Sequence of chain 1.B:
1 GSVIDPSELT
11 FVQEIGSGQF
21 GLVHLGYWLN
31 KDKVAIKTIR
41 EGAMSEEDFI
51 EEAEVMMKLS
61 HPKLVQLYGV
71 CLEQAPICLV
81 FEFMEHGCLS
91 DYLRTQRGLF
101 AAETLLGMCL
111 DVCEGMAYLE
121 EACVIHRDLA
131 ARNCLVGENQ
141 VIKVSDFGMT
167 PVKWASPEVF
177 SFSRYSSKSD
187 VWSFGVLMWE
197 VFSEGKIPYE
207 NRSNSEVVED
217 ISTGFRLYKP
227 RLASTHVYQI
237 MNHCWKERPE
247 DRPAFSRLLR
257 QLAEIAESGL

This protein binds this small molecule.
Small molecule (SMILES): COc1ccc2nc(Nc3cc(C(F)(F)c4ccc(F)cc4)nc(NC4CCC(O)CC4)n3)sc2n1

Binding-site contacts:
Ligand atom F45 contacts residue GLU85 of chain 1.B at 2.8 Å.
Ligand atom C17 contacts residue PHE83 of chain 1.B at 3.4 Å (hydrophobic).
Ligand atom C39 contacts residue ILE15 of chain 1.B at 3.3 Å (hydrophobic).
Ligand atom N42 contacts residue ILE15 of chain 1.B at 3.4 Å.
Ligand atom C07 contacts residue PHE81 of chain 1.B at 3.6 Å (hydrophobic).
Ligand atom C01 contacts residue SER145 of chain 1.B at 3.2 Å.
Ligand atom N12 contacts residue MET84 of chain 1.B at 3.0 Å (h-bond).
Ligand atom C51 contacts residue ILE15 of chain 1.B at 3.7 Å (hydrophobic).
Ligand atom C53 contacts residue ILE15 of chain 1.B at 3.8 Å (hydrophobic).
Ligand atom C13 contacts residue MET84 of chain 1.B at 3.6 Å (hydrophobic).
Ligand atom C47 contacts residue PHE83 of chain 1.B at 3.9 Å (hydrophobic).
Ligand atom C17 contacts residue GLY87 of chain 1.B at 3.5 Å.
Ligand atom N12 contacts residue ALA35 of chain 1.B at 3.6 Å.
Ligand atom N14 contacts residue MET84 of chain 1.B at 2.8 Å (h-bond).
Ligand atom C58 contacts residue LEU135 of chain 1.B at 3.9 Å (hydrophobic).
Ligand atom C39 contacts residue GLY16 of chain 1.B at 3.7 Å.
Ligand atom C16 contacts residue MET84 of chain 1.B at 3.4 Å (hydrophobic).
Ligand atom C26 contacts residue CYS88 of chain 1.B at 3.7 Å (hydrophobic).
Ligand atom C01 contacts residue PHE81 of chain 1.B at 3.3 Å (hydrophobic).
Ligand atom N14 contacts residue PHE83 of chain 1.B at 3.5 Å.
Ligand atom N42 contacts residue GLY87 of chain 1.B at 3.6 Å.
Ligand atom C09 contacts residue PHE81 of chain 1.B at 3.9 Å (hydrophobic).
Ligand atom C16 contacts residue GLY87 of chain 1.B at 3.5 Å.
Ligand atom C58 contacts residue ALA35 of chain 1.B at 3.7 Å (hydrophobic).
Ligand atom C09 contacts residue LEU135 of chain 1.B at 3.6 Å (hydrophobic).
Ligand atom C21 contacts residue ILE15 of chain 1.B at 3.6 Å (hydrophobic).
Ligand atom C19 contacts residue GLY87 of chain 1.B at 3.8 Å.
Ligand atom C16 contacts residue PHE83 of chain 1.B at 3.9 Å (hydrophobic).
Ligand atom C06 contacts residue LEU135 of chain 1.B at 3.9 Å (hydrophobic).
Ligand atom C16 contacts residue ILE15 of chain 1.B at 3.8 Å (hydrophobic).
Ligand atom C11 contacts residue ALA35 of chain 1.B at 3.3 Å (hydrophobic).
Ligand atom C11 contacts residue LEU135 of chain 1.B at 3.8 Å (hydrophobic).
Ligand atom C07 contacts residue LEU135 of chain 1.B at 3.6 Å (hydrophobic).
Ligand atom N20 contacts residue GLY87 of chain 1.B at 3.9 Å.
Ligand atom C36 contacts residue GLY16 of chain 1.B at 3.8 Å.
Ligand atom C21 contacts residue GLY87 of chain 1.B at 3.7 Å.
Ligand atom C09 contacts residue ALA35 of chain 1.B at 3.5 Å (hydrophobic).
Ligand atom C17 contacts residue MET84 of chain 1.B at 3.2 Å (hydrophobic).
Ligand atom F52 contacts residue GLN13 of chain 1.B at 3.7 Å.
Ligand atom C09 contacts residue GLU82 of chain 1.B at 3.3 Å.